Sequence of chain 1.A:
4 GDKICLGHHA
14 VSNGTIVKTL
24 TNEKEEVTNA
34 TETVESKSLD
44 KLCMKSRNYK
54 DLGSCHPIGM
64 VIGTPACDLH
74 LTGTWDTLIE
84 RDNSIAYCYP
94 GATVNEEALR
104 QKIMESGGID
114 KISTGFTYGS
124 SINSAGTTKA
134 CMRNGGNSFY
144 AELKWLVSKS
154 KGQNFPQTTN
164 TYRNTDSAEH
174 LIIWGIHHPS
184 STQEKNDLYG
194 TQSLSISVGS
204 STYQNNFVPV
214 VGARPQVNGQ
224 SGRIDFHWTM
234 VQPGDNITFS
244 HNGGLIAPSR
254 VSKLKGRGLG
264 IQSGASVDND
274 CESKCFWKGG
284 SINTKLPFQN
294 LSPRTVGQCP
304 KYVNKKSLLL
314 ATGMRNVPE

A protein and the small-molecule ligand that binds it are described below.
Small molecule (SMILES): CC(=O)N[C@@H]1[C@@H](O)[C@H](O)[C@@H](CO)O[C@H]1O

Binding-site contacts:
Ligand atom O6 contacts residue THR31 of chain 1.A at 4.2 Å.
Ligand atom N2 contacts residue ASN16 of chain 1.A at 3.5 Å (h-bond).
Ligand atom C5 contacts residue ASN16 of chain 1.A at 3.1 Å.
Ligand atom C6 contacts residue ASN32 of chain 1.A at 3.4 Å.
Ligand atom C6 contacts residue ASN16 of chain 1.A at 4.2 Å.
Ligand atom C3 contacts residue ASN16 of chain 1.A at 3.9 Å.
Ligand atom O6 contacts residue THR18 of chain 1.A at 3.6 Å (h-bond).
Ligand atom O6 contacts residue ASN16 of chain 1.A at 3.4 Å (h-bond).
Ligand atom C1 contacts residue ASN16 of chain 1.A at 1.5 Å.
Ligand atom C2 contacts residue ASN16 of chain 1.A at 2.9 Å.
Ligand atom O7 contacts residue ASN16 of chain 1.A at 3.5 Å (h-bond).
Ligand atom C7 contacts residue ASN16 of chain 1.A at 3.8 Å.
Ligand atom C4 contacts residue ASN16 of chain 1.A at 4.1 Å.
Ligand atom O5 contacts residue ASN16 of chain 1.A at 2.0 Å (h-bond).
Ligand atom O6 contacts residue ASN32 of chain 1.A at 4.0 Å.